This small molecule binds to this protein.
Small molecule (SMILES): CC(=O)N[C@@H]1[C@@H](O)[C@H](O)[C@@H](CO)O[C@H]1O

Sequence of chain 1.A:
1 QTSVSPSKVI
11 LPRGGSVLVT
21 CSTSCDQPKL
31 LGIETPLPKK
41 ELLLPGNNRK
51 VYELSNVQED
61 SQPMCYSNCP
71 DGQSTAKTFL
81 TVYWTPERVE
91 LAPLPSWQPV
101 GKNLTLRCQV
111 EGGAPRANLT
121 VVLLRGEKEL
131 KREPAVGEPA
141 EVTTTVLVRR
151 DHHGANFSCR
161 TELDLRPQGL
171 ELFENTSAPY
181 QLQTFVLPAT

Binding-site contacts:
Ligand atom O5 contacts residue ASN118 of chain 1.A at 2.3 Å (h-bond).
Ligand atom O5 contacts residue ALA117 of chain 1.A at 4.2 Å.
Ligand atom C2 contacts residue GLN168 of chain 1.A at 4.4 Å.
Ligand atom C4 contacts residue ALA117 of chain 1.A at 4.1 Å (hydrophobic).
Ligand atom N2 contacts residue PRO167 of chain 1.A at 4.2 Å.
Ligand atom C4 contacts residue ASN118 of chain 1.A at 4.1 Å.
Ligand atom C1 contacts residue ASP164 of chain 1.A at 4.4 Å.
Ligand atom C6 contacts residue ASN118 of chain 1.A at 3.9 Å.
Ligand atom O7 contacts residue ASN118 of chain 1.A at 2.8 Å (h-bond).
Ligand atom O6 contacts residue ASN118 of chain 1.A at 3.7 Å.
Ligand atom C5 contacts residue ASN118 of chain 1.A at 3.6 Å.
Ligand atom C6 contacts residue GLN168 of chain 1.A at 4.2 Å.
Ligand atom C2 contacts residue ASN118 of chain 1.A at 2.4 Å.
Ligand atom N2 contacts residue ASN118 of chain 1.A at 3.0 Å (h-bond).
Ligand atom C1 contacts residue GLN168 of chain 1.A at 3.0 Å.
Ligand atom C7 contacts residue ASN118 of chain 1.A at 3.1 Å.
Ligand atom C7 contacts residue PRO167 of chain 1.A at 4.1 Å (hydrophobic).
Ligand atom O5 contacts residue GLN168 of chain 1.A at 3.0 Å (h-bond).
Ligand atom C3 contacts residue ASN118 of chain 1.A at 3.8 Å.
Ligand atom O6 contacts residue ALA117 of chain 1.A at 3.0 Å.
Ligand atom C2 contacts residue ALA117 of chain 1.A at 4.4 Å (hydrophobic).
Ligand atom C5 contacts residue ALA117 of chain 1.A at 4.3 Å (hydrophobic).
Ligand atom C1 contacts residue ASN118 of chain 1.A at 1.4 Å.
Ligand atom O6 contacts residue PRO115 of chain 1.A at 4.0 Å.
Ligand atom C8 contacts residue PRO167 of chain 1.A at 3.8 Å (hydrophobic).
Ligand atom O7 contacts residue ASP164 of chain 1.A at 4.3 Å.
Ligand atom C8 contacts residue ASN118 of chain 1.A at 4.4 Å.
Ligand atom C5 contacts residue GLN168 of chain 1.A at 3.8 Å.
Ligand atom C6 contacts residue ALA117 of chain 1.A at 4.1 Å (hydrophobic).